Sequence of chain 3.A:
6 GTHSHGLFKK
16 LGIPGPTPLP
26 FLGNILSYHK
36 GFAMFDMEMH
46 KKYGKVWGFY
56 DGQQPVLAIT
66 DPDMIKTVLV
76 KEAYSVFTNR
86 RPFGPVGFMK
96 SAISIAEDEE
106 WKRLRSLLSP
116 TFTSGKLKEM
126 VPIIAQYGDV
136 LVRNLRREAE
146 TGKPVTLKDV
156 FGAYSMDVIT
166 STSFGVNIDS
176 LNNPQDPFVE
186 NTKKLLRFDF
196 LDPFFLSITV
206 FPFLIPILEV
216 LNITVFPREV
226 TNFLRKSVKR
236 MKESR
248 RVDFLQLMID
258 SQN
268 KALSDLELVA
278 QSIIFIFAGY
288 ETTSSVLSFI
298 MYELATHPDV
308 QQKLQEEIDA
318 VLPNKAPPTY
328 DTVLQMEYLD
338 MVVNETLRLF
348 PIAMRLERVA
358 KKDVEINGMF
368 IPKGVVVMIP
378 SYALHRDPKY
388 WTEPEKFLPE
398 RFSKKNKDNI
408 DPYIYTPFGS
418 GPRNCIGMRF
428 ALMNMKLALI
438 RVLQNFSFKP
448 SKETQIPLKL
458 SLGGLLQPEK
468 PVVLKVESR

This small molecule binds to this protein.
Small molecule (SMILES): CC(C)c1nc(CN(C)C(=O)N[C@H](C(=O)N[C@@H](Cc2ccccc2)C[C@H](O)[C@H](Cc2ccccc2)NC(=O)OCc2cncs2)C(C)C)cs1

Binding-site contacts:
Ligand atom C51 contacts residue ARG192 of chain 3.A at 3.2 Å.
Ligand atom C50 contacts residue ALA350 of chain 3.A at 3.4 Å (hydrophobic).
Ligand atom C26 contacts residue ARG192 of chain 3.A at 3.6 Å.
Ligand atom C1 contacts residue HEM1 of chain 3.B at 2.8 Å.
Ligand atom C10 contacts residue ARG192 of chain 3.A at 3.3 Å.
Ligand atom C12 contacts residue ARG192 of chain 3.A at 3.4 Å.
Ligand atom C45 contacts residue ARG192 of chain 3.A at 3.5 Å.
Ligand atom C95 contacts residue PHE195 of chain 3.A at 3.2 Å (hydrophobic).
Ligand atom N11 contacts residue SER99 of chain 3.A at 2.9 Å (h-bond).
Ligand atom C52 contacts residue ARG192 of chain 3.A at 2.9 Å.
Ligand atom O41 contacts residue ILE100 of chain 3.A at 3.1 Å.
Ligand atom N83 contacts residue PHE88 of chain 3.A at 3.1 Å.
Ligand atom C13 contacts residue SER99 of chain 3.A at 3.6 Å.
Ligand atom C90 contacts residue ILE203 of chain 3.A at 3.4 Å (hydrophobic).
Ligand atom O7 contacts residue ARG192 of chain 3.A at 3.2 Å (salt-bridge).
Ligand atom O24 contacts residue ARG192 of chain 3.A at 3.5 Å (salt-bridge).
Ligand atom C6 contacts residue PHE284 of chain 3.A at 3.4 Å (hydrophobic).
Ligand atom C33 contacts residue PHE284 of chain 3.A at 3.2 Å (hydrophobic).
Ligand atom C1 contacts residue ALA285 of chain 3.A at 3.6 Å (hydrophobic).
Ligand atom C77 contacts residue PHE88 of chain 3.A at 3.4 Å (hydrophobic).
Ligand atom C82 contacts residue PHE88 of chain 3.A at 3.6 Å (hydrophobic).
Ligand atom O61 contacts residue ARG192 of chain 3.A at 2.4 Å (salt-bridge).
Ligand atom C75 contacts residue PHE88 of chain 3.A at 3.2 Å (hydrophobic).
Ligand atom C34 contacts residue PHE221 of chain 3.A at 3.5 Å (hydrophobic).
Ligand atom C4 contacts residue HEM1 of chain 3.B at 2.8 Å.
Ligand atom N5 contacts residue HEM1 of chain 3.B at 2.0 Å.
Ligand atom S3 contacts residue ARG192 of chain 3.A at 3.0 Å (salt-bridge).
Ligand atom O24 contacts residue SER99 of chain 3.A at 3.5 Å.
Ligand atom S81 contacts residue PHE195 of chain 3.A at 3.5 Å.
Ligand atom C31 contacts residue PHE193 of chain 3.A at 3.5 Å (hydrophobic).
Ligand atom C50 contacts residue ILE349 of chain 3.A at 3.4 Å (hydrophobic).
Ligand atom C31 contacts residue ARG192 of chain 3.A at 3.2 Å.
Ligand atom C32 contacts residue PHE284 of chain 3.A at 3.5 Å (hydrophobic).
Ligand atom C51 contacts residue ILE349 of chain 3.A at 3.3 Å (hydrophobic).
Ligand atom C35 contacts residue ILE281 of chain 3.A at 3.4 Å (hydrophobic).
Ligand atom O41 contacts residue SER99 of chain 3.A at 2.7 Å (h-bond).
Ligand atom C49 contacts residue ALA350 of chain 3.A at 3.5 Å (hydrophobic).
Ligand atom C86 contacts residue PRO87 of chain 3.A at 3.2 Å (hydrophobic).
Ligand atom C90 contacts residue THR204 of chain 3.A at 3.3 Å.
Ligand atom C35 contacts residue PHE221 of chain 3.A at 3.6 Å (hydrophobic).